Sequence of chain 1.I:
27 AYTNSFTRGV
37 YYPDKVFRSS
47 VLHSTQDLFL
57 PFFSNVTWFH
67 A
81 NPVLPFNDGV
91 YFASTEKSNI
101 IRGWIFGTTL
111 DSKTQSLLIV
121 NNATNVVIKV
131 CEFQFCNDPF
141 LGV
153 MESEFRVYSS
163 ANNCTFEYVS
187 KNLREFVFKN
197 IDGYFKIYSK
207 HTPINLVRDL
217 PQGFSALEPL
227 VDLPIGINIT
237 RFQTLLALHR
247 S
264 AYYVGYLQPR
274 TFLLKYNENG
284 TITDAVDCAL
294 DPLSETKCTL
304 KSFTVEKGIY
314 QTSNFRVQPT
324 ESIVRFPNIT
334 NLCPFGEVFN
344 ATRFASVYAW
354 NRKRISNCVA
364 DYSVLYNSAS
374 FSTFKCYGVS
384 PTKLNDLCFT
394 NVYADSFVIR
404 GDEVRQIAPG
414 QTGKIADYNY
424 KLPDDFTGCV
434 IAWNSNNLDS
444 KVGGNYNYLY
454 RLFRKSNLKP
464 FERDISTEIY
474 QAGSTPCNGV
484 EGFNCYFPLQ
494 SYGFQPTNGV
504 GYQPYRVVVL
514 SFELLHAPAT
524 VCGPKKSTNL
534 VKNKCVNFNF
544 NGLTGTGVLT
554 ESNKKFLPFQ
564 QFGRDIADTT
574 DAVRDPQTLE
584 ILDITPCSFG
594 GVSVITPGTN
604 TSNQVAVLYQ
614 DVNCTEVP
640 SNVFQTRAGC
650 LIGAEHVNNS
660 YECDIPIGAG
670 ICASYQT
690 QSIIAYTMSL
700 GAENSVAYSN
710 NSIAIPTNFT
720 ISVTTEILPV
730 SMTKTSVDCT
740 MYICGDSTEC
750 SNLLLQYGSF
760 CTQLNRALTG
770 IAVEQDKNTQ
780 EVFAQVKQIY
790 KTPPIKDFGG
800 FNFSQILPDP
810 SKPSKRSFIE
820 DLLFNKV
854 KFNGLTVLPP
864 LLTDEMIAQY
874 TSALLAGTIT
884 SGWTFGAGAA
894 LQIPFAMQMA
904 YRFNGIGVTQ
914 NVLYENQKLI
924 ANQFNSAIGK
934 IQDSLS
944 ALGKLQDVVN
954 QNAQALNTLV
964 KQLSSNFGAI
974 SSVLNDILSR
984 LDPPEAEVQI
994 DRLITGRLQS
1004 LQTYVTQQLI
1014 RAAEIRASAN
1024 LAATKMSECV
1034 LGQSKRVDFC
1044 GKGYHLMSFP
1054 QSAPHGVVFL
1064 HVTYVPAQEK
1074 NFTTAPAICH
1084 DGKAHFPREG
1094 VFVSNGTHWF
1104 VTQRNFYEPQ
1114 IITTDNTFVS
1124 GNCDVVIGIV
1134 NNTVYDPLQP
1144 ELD

Binding-site contacts:
Ligand atom C5 contacts residue ASN801 of chain 1.I at 3.6 Å.
Ligand atom C8 contacts residue ASN801 of chain 1.I at 4.1 Å.
Ligand atom C7 contacts residue ASN801 of chain 1.I at 3.8 Å.
Ligand atom O6 contacts residue GLN804 of chain 1.I at 3.7 Å.
Ligand atom C5 contacts residue SER803 of chain 1.I at 3.9 Å.
Ligand atom O5 contacts residue ASN801 of chain 1.I at 2.3 Å (h-bond).
Ligand atom O6 contacts residue GLN935 of chain 1.I at 4.3 Å.
Ligand atom C2 contacts residue SER803 of chain 1.I at 4.3 Å.
Ligand atom C1 contacts residue SER803 of chain 1.I at 3.2 Å.
Ligand atom C1 contacts residue ASN801 of chain 1.I at 1.4 Å.
Ligand atom C3 contacts residue SER803 of chain 1.I at 4.4 Å.
Ligand atom C4 contacts residue ASN801 of chain 1.I at 4.2 Å.
Ligand atom O5 contacts residue SER803 of chain 1.I at 3.7 Å.
Ligand atom N2 contacts residue ASN801 of chain 1.I at 3.0 Å (h-bond).
Ligand atom C2 contacts residue ASN801 of chain 1.I at 2.5 Å.
Ligand atom C3 contacts residue ASN801 of chain 1.I at 3.8 Å.
Ligand atom O7 contacts residue ASN801 of chain 1.I at 4.3 Å.

A protein and the small-molecule ligand that binds it are described below.
Small molecule (SMILES): CC(=O)N[C@H]1[C@H](O[C@H]2[C@H](O)[C@@H](NC(C)=O)CO[C@@H]2CO)O[C@H](CO)[C@@H](O)[C@@H]1O